The small molecule below binds the protein below.
Small molecule (SMILES): CCC(C)(C)c1nn(CCO)c2c1N=C(c1ccc(-n3ccnc3C)cc1)CNC2=O

Sequence of chain 1.C:
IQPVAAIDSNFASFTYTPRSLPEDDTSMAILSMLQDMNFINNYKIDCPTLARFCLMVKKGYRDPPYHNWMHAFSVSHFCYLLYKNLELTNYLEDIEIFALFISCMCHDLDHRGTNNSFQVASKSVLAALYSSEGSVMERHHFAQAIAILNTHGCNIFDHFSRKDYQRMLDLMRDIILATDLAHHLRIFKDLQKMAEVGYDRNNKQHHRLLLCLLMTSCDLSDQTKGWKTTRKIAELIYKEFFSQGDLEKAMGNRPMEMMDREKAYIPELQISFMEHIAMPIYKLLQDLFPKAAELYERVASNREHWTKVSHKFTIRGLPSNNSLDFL

Sequence of chain 1.B:
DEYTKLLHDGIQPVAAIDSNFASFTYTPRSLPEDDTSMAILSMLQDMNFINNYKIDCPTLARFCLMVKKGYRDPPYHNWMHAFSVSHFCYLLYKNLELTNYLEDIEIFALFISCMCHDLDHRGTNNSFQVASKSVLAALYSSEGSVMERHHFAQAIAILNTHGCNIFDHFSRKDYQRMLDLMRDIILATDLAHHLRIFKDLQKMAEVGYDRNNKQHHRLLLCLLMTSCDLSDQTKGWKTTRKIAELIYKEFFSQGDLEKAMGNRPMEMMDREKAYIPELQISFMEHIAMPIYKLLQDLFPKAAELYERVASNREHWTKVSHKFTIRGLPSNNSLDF

Binding-site contacts:
Ligand atom C13 contacts residue MET273 of chain 1.C at 3.7 Å (hydrophobic).
Ligand atom N22 contacts residue GLN17 of chain 1.B at 3.1 Å (h-bond).
Ligand atom N27 contacts residue PHE288 of chain 1.C at 4.0 Å.
Ligand atom C10 contacts residue TYR81 of chain 1.C at 3.4 Å (hydrophobic).
Ligand atom C10 contacts residue ILE252 of chain 1.C at 3.7 Å (hydrophobic).
Ligand atom C26 contacts residue PHE288 of chain 1.C at 3.6 Å (hydrophobic).
Ligand atom C28 contacts residue PHE256 of chain 1.C at 3.5 Å (hydrophobic).
Ligand atom C16 contacts residue LEU196 of chain 1.C at 3.7 Å (hydrophobic).
Ligand atom N27 contacts residue ILE252 of chain 1.C at 3.6 Å.
Ligand atom O31 contacts residue GLN238 of chain 1.C at 3.9 Å.
Ligand atom O25 contacts residue LEU235 of chain 1.C at 3.8 Å.
Ligand atom O31 contacts residue PHE288 of chain 1.C at 3.2 Å.
Ligand atom N30 contacts residue PHE288 of chain 1.C at 3.7 Å.
Ligand atom C29 contacts residue PHE288 of chain 1.C at 3.6 Å (hydrophobic).
Ligand atom C14 contacts residue MET273 of chain 1.C at 3.9 Å (hydrophobic).
Ligand atom C24 contacts residue SER287 of chain 1.C at 3.8 Å.
Ligand atom N4 contacts residue ILE252 of chain 1.C at 3.7 Å.
Ligand atom C7 contacts residue LEU196 of chain 1.C at 4.0 Å (hydrophobic).
Ligand atom C17 contacts residue PHE288 of chain 1.C at 3.5 Å (hydrophobic).
Ligand atom C18 contacts residue PHE288 of chain 1.C at 3.8 Å (hydrophobic).
Ligand atom C1 contacts residue PHE288 of chain 1.C at 3.7 Å (hydrophobic).
Ligand atom C11 contacts residue PHE288 of chain 1.C at 3.9 Å (hydrophobic).
Ligand atom C11 contacts residue LEU235 of chain 1.C at 3.8 Å (hydrophobic).
Ligand atom C1 contacts residue ILE252 of chain 1.C at 3.8 Å (hydrophobic).
Ligand atom O25 contacts residue GLN238 of chain 1.C at 3.0 Å (h-bond).
Ligand atom C11 contacts residue GLN238 of chain 1.C at 3.5 Å.
Ligand atom C21 contacts residue GLN17 of chain 1.B at 3.6 Å.
Ligand atom C26 contacts residue ILE252 of chain 1.C at 4.0 Å (hydrophobic).
Ligand atom O25 contacts residue ASP237 of chain 1.C at 3.6 Å.
Ligand atom C9 contacts residue HIS82 of chain 1.C at 3.9 Å.
Ligand atom N3 contacts residue LEU235 of chain 1.C at 3.6 Å.
Ligand atom C20 contacts residue MET273 of chain 1.C at 3.7 Å (hydrophobic).
Ligand atom O25 contacts residue ILE248 of chain 1.C at 3.8 Å.
Ligand atom C12 contacts residue PHE288 of chain 1.C at 3.8 Å (hydrophobic).
Ligand atom O25 contacts residue TYR81 of chain 1.C at 3.9 Å.
Ligand atom C6 contacts residue ASP234 of chain 1.C at 4.0 Å.
Ligand atom C28 contacts residue ILE252 of chain 1.C at 3.7 Å (hydrophobic).
Ligand atom N19 contacts residue MET273 of chain 1.C at 3.7 Å.
Ligand atom C15 contacts residue LEU196 of chain 1.C at 3.7 Å (hydrophobic).
Ligand atom C2 contacts residue LEU235 of chain 1.C at 3.9 Å (hydrophobic).